Binding-site contacts:
Ligand atom C2 contacts residue ASN255 of chain 1.A at 3.3 Å.
Ligand atom O5 contacts residue ASN255 of chain 1.A at 3.2 Å (h-bond).
Ligand atom C7 contacts residue ASN255 of chain 1.A at 3.8 Å.
Ligand atom C1 contacts residue TRP161 of chain 1.A at 3.6 Å (hydrophobic).
Ligand atom O5 contacts residue TRP161 of chain 1.A at 3.7 Å.
Ligand atom N2 contacts residue ASN255 of chain 1.A at 3.7 Å.
Ligand atom O7 contacts residue ASN255 of chain 1.A at 3.3 Å (h-bond).
Ligand atom C1 contacts residue ASN255 of chain 1.A at 2.8 Å.
Ligand atom C6 contacts residue TRP161 of chain 1.A at 4.1 Å (hydrophobic).
Ligand atom O7 contacts residue TRP161 of chain 1.A at 3.7 Å.
Ligand atom C5 contacts residue TRP161 of chain 1.A at 3.7 Å (hydrophobic).

Sequence of chain 1.A:
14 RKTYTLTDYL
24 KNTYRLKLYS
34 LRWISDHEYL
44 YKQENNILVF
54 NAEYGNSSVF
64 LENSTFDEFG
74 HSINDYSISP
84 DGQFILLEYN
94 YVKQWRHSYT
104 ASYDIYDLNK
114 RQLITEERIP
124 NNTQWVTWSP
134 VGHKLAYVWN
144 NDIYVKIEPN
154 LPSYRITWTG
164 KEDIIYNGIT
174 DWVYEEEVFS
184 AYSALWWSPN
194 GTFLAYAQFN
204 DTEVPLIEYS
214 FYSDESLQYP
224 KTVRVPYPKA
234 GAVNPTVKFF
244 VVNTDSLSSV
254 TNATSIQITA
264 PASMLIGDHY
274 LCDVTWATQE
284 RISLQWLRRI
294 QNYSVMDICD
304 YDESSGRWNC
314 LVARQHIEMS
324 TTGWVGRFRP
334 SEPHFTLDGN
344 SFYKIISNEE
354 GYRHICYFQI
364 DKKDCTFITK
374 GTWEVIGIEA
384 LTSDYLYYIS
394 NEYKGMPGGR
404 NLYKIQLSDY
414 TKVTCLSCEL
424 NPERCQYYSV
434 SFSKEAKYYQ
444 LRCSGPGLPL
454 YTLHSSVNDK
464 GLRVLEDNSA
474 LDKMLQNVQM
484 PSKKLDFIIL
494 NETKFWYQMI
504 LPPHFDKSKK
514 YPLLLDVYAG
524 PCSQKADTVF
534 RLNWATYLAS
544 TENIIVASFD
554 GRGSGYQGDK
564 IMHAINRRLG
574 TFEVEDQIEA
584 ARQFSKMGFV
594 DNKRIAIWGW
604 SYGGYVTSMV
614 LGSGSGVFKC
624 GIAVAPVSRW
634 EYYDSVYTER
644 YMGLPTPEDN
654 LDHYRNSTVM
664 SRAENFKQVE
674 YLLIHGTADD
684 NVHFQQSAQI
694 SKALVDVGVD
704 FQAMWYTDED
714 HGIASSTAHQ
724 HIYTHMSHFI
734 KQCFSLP

A protein and the small-molecule ligand that binds it are described below.
Small molecule (SMILES): CC(=O)N[C@H]1[C@H](O[C@H]2[C@H](O)[C@@H](NC(C)=O)CO[C@@H]2CO)O[C@H](CO)[C@@H](O)[C@@H]1O